Binding-site contacts:
Ligand atom N contacts residue ALA11 of chain 2.A at 3.5 Å.
Ligand atom N contacts residue GLU23 of chain 2.A at 2.7 Å (salt-bridge).
Ligand atom C contacts residue ALA26 of chain 2.A at 4.4 Å (hydrophobic).
Ligand atom N contacts residue LYS2 of chain 6.A at 4.3 Å.
Ligand atom O contacts residue THR22 of chain 2.A at 4.1 Å.
Ligand atom O contacts residue GLU23 of chain 2.A at 4.1 Å.
Ligand atom C contacts residue PRO4 of chain 6.A at 4.3 Å (hydrophobic).
Ligand atom CA contacts residue GLU7 of chain 6.A at 3.5 Å.
Ligand atom OXT contacts residue GLU23 of chain 2.A at 3.8 Å.
Ligand atom OXT contacts residue GLU7 of chain 6.A at 4.4 Å.
Ligand atom N contacts residue GLU7 of chain 6.A at 3.0 Å (salt-bridge).
Ligand atom OXT contacts residue ALA26 of chain 2.A at 4.1 Å.
Ligand atom C contacts residue THR22 of chain 2.A at 3.3 Å.
Ligand atom C contacts residue GLU23 of chain 2.A at 3.8 Å.
Ligand atom OXT contacts residue PRO4 of chain 6.A at 3.4 Å.
Ligand atom CA contacts residue THR22 of chain 2.A at 3.7 Å.
Ligand atom CA contacts residue GLU23 of chain 2.A at 2.9 Å.
Ligand atom O contacts residue ALA26 of chain 2.A at 3.8 Å.
Ligand atom CA contacts residue LYS2 of chain 6.A at 4.2 Å.
Ligand atom O contacts residue GLU7 of chain 6.A at 4.3 Å.
Ligand atom OXT contacts residue THR22 of chain 2.A at 2.5 Å (h-bond).
Ligand atom C contacts residue GLU7 of chain 6.A at 3.9 Å.

Sequence of chain 2.A:
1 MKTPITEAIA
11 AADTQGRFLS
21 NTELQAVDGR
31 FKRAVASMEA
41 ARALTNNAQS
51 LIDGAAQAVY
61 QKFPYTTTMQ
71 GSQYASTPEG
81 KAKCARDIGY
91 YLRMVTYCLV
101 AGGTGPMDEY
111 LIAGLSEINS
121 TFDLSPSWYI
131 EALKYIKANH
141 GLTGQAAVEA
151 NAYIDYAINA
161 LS

Sequence of chain 6.A:
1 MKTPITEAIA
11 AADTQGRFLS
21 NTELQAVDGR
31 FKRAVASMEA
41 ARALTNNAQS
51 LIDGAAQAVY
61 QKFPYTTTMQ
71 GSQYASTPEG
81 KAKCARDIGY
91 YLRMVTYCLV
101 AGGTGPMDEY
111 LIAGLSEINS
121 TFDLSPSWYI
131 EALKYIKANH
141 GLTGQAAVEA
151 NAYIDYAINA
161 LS

This protein binds this small molecule.
Small molecule (SMILES): NCC(=O)O